Sequence of chain 1.B:
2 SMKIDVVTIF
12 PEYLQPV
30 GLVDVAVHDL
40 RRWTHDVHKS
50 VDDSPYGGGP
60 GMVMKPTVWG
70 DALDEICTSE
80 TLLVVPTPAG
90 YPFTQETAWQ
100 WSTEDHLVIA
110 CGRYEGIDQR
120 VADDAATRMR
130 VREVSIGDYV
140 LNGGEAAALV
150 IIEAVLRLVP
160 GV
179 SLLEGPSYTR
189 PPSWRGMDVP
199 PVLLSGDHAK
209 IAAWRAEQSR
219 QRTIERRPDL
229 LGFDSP

The protein below binds the small molecule below.
Small molecule (SMILES): CN1CCCC[C@@H]1Cn1ccc2ccc(-c3n[nH]c(N)c3C#N)cc21

Sequence of chain 1.A:
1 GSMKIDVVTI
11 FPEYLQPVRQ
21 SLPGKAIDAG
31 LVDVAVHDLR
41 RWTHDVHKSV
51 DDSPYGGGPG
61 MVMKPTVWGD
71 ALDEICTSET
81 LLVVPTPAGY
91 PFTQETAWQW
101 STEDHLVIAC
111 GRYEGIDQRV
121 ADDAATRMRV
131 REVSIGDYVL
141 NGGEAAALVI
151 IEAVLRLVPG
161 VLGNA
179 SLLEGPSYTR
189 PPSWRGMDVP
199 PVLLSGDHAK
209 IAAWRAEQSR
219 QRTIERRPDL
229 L

Binding-site contacts:
Ligand atom C17 contacts residue PRO87 of chain 1.A at 3.7 Å (hydrophobic).
Ligand atom C07 contacts residue PRO87 of chain 1.A at 3.7 Å (hydrophobic).
Ligand atom N25 contacts residue SER134 of chain 1.A at 3.5 Å.
Ligand atom C15 contacts residue LEU140 of chain 1.A at 3.2 Å (hydrophobic).
Ligand atom N03 contacts residue VAL139 of chain 1.A at 3.7 Å.
Ligand atom C12 contacts residue GLY111 of chain 1.A at 3.4 Å.
Ligand atom C22 contacts residue LEU140 of chain 1.A at 3.4 Å (hydrophobic).
Ligand atom N01 contacts residue SER134 of chain 1.A at 3.1 Å (h-bond).
Ligand atom C10 contacts residue GLY142 of chain 1.A at 3.7 Å.
Ligand atom N14 contacts residue ASN141 of chain 1.A at 3.6 Å.
Ligand atom C07 contacts residue LEU140 of chain 1.A at 3.6 Å (hydrophobic).
Ligand atom C15 contacts residue ASN141 of chain 1.A at 3.4 Å.
Ligand atom N25 contacts residue ILE135 of chain 1.A at 3.5 Å (h-bond).
Ligand atom C06 contacts residue PRO87 of chain 1.A at 3.5 Å (hydrophobic).
Ligand atom N25 contacts residue PRO85 of chain 1.A at 3.5 Å.
Ligand atom N01 contacts residue GLY136 of chain 1.A at 2.9 Å (h-bond).
Ligand atom N04 contacts residue LEU140 of chain 1.A at 3.0 Å (h-bond).
Ligand atom C13 contacts residue ARG112 of chain 1.A at 3.6 Å.
Ligand atom C15 contacts residue TYR113 of chain 1.A at 3.3 Å (hydrophobic).
Ligand atom C02 contacts residue TYR138 of chain 1.A at 3.4 Å (hydrophobic).
Ligand atom C10 contacts residue PRO85 of chain 1.A at 3.3 Å (hydrophobic).
Ligand atom C09 contacts residue GLY142 of chain 1.A at 3.6 Å.
Ligand atom N03 contacts residue TYR138 of chain 1.A at 2.6 Å (h-bond).
Ligand atom N01 contacts residue ILE135 of chain 1.A at 3.7 Å.
Ligand atom N25 contacts residue THR86 of chain 1.A at 3.4 Å (h-bond).
Ligand atom N03 contacts residue LEU140 of chain 1.A at 3.4 Å (h-bond).
Ligand atom N01 contacts residue TYR138 of chain 1.A at 3.5 Å (h-bond).
Ligand atom C11 contacts residue PRO85 of chain 1.A at 3.7 Å (hydrophobic).
Ligand atom C09 contacts residue GLY143 of chain 1.A at 3.7 Å.
Ligand atom C13 contacts residue TYR113 of chain 1.A at 3.2 Å (hydrophobic).
Ligand atom N14 contacts residue TYR113 of chain 1.A at 3.6 Å.
Ligand atom C16 contacts residue TYR113 of chain 1.A at 3.1 Å (hydrophobic).
Ligand atom C08 contacts residue GLY142 of chain 1.A at 3.5 Å.
Ligand atom N21 contacts residue TYR113 of chain 1.A at 3.3 Å (h-bond).
Ligand atom N25 contacts residue ALA146 of chain 1.A at 3.4 Å.
Ligand atom C22 contacts residue ARG156 of chain 1.B at 3.6 Å.
Ligand atom N25 contacts residue VAL133 of chain 1.A at 3.4 Å (h-bond).
Ligand atom C11 contacts residue THR86 of chain 1.A at 3.6 Å.
Ligand atom N14 contacts residue GLY142 of chain 1.A at 3.6 Å.
Ligand atom C10 contacts residue GLY143 of chain 1.A at 3.5 Å.